Sequence of chain 1.G:
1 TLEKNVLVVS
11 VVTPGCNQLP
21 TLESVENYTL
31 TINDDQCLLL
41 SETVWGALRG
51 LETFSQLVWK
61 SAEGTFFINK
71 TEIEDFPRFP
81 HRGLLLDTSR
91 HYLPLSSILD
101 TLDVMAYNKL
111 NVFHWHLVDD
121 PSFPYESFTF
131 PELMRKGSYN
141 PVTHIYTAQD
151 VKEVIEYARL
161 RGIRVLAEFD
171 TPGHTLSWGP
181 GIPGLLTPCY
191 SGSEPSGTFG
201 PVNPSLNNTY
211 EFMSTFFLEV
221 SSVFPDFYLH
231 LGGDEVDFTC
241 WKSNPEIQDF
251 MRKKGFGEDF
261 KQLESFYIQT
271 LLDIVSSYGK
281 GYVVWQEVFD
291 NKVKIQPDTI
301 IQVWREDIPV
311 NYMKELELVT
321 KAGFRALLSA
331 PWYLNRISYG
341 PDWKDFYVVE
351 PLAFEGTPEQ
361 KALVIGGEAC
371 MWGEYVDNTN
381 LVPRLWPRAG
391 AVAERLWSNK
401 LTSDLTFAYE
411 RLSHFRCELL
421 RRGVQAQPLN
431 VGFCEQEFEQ

Sequence of chain 1.J:
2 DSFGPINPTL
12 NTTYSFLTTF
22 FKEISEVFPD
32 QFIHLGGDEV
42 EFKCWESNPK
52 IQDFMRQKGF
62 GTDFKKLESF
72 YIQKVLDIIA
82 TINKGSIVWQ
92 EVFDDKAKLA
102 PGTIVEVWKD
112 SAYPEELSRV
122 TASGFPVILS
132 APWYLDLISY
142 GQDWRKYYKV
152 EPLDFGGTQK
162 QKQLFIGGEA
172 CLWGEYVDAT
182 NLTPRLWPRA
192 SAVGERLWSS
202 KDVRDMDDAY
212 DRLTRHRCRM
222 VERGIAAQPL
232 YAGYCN

Binding-site contacts:
Ligand atom O6 contacts residue TYR141 of chain 1.J at 3.3 Å (h-bond).
Ligand atom C7 contacts residue TRP304 of chain 1.G at 3.4 Å (hydrophobic).
Ligand atom C8 contacts residue TYR333 of chain 1.G at 2.3 Å (hydrophobic).
Ligand atom O6 contacts residue GLU374 of chain 1.G at 3.6 Å.
Ligand atom C6 contacts residue TRP372 of chain 1.G at 3.9 Å (hydrophobic).
Ligand atom O6 contacts residue TRP372 of chain 1.G at 4.1 Å.
Ligand atom S1 contacts residue TYR333 of chain 1.G at 3.1 Å.
Ligand atom C8 contacts residue TRP372 of chain 1.G at 3.5 Å (hydrophobic).
Ligand atom C5 contacts residue TRP372 of chain 1.G at 3.6 Å (hydrophobic).
Ligand atom C2 contacts residue ASP234 of chain 1.G at 4.1 Å.
Ligand atom N2 contacts residue TRP372 of chain 1.G at 3.6 Å.
Ligand atom C6 contacts residue GLU374 of chain 1.G at 2.8 Å.
Ligand atom C3 contacts residue ASP234 of chain 1.G at 4.2 Å.
Ligand atom C1 contacts residue GLU235 of chain 1.G at 4.1 Å.
Ligand atom O3 contacts residue TRP372 of chain 1.G at 3.8 Å.
Ligand atom C3 contacts residue TRP372 of chain 1.G at 3.6 Å (hydrophobic).
Ligand atom N2 contacts residue GLU235 of chain 1.G at 4.0 Å.
Ligand atom O3 contacts residue ASP234 of chain 1.G at 3.2 Å (salt-bridge).
Ligand atom C4 contacts residue GLU235 of chain 1.G at 4.2 Å.
Ligand atom C4 contacts residue ARG90 of chain 1.G at 3.5 Å.
Ligand atom C1 contacts residue TRP304 of chain 1.G at 4.0 Å (hydrophobic).
Ligand atom C3 contacts residue GLU235 of chain 1.G at 3.7 Å.
Ligand atom S1 contacts residue TRP304 of chain 1.G at 4.0 Å.
Ligand atom O4 contacts residue TRP372 of chain 1.G at 3.2 Å.
Ligand atom S1 contacts residue TRP372 of chain 1.G at 2.8 Å (h-bond).
Ligand atom N2 contacts residue ASP234 of chain 1.G at 3.8 Å.
Ligand atom C5 contacts residue GLU374 of chain 1.G at 3.9 Å.
Ligand atom O6 contacts residue ASN335 of chain 1.G at 3.5 Å (h-bond).
Ligand atom C7 contacts residue TYR333 of chain 1.G at 3.2 Å (hydrophobic).
Ligand atom O4 contacts residue GLU374 of chain 1.G at 3.5 Å (salt-bridge).
Ligand atom N2 contacts residue TRP304 of chain 1.G at 3.8 Å.
Ligand atom O3 contacts residue GLU235 of chain 1.G at 3.3 Å (salt-bridge).
Ligand atom C2 contacts residue GLU235 of chain 1.G at 3.2 Å.
Ligand atom C8 contacts residue TRP304 of chain 1.G at 3.1 Å (hydrophobic).
Ligand atom C4 contacts residue TRP372 of chain 1.G at 3.9 Å (hydrophobic).
Ligand atom C4 contacts residue GLU374 of chain 1.G at 4.0 Å.
Ligand atom C8 contacts residue TRP285 of chain 1.G at 4.1 Å (hydrophobic).
Ligand atom O4 contacts residue ARG90 of chain 1.G at 2.3 Å (salt-bridge).
Ligand atom C7 contacts residue TRP372 of chain 1.G at 3.3 Å (hydrophobic).
Ligand atom O3 contacts residue HIS174 of chain 1.G at 3.1 Å.

The small molecule below binds the protein below.
Small molecule (SMILES): CC1=N[C@@H]2[C@@H](O)[C@H](O)[C@@H](CO)O[C@@H]2S1